Sequence of chain 21.C:
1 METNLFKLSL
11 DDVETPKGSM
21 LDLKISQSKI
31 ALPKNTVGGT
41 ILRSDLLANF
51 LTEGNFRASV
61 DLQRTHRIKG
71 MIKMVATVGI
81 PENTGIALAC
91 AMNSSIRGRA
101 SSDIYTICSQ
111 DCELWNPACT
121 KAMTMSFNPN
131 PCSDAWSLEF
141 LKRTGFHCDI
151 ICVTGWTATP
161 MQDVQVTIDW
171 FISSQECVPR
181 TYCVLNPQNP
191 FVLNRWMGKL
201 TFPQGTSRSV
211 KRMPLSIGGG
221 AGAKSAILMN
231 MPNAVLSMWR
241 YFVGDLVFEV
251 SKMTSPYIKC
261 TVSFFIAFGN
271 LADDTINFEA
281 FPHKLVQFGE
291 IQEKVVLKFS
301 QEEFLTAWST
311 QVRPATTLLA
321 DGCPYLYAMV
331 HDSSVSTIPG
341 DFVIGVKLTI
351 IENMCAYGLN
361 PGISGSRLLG

Binding-site contacts:
Ligand atom OP2 contacts residue LYS7 of chain 21.C at 2.6 Å (salt-bridge).
Ligand atom OP1 contacts residue THR124 of chain 42.C at 4.0 Å.
Ligand atom O4' contacts residue PRO190 of chain 42.C at 3.2 Å.
Ligand atom OP1 contacts residue ASN4 of chain 21.C at 3.5 Å.
Ligand atom OP1 contacts residue THR3 of chain 21.C at 2.9 Å (h-bond).
Ligand atom O3' contacts residue GLU2 of chain 21.C at 3.6 Å.
Ligand atom O5' contacts residue LYS7 of chain 21.C at 3.4 Å (salt-bridge).
Ligand atom OP1 contacts residue SER126 of chain 42.C at 2.8 Å (h-bond).
Ligand atom O2' contacts residue ARG180 of chain 42.C at 3.9 Å.
Ligand atom N6 contacts residue ILE350 of chain 42.C at 4.0 Å.
Ligand atom N7 contacts residue ILE350 of chain 42.C at 3.8 Å.
Ligand atom OP1 contacts residue THR124 of chain 42.C at 3.8 Å.
Ligand atom P contacts residue THR3 of chain 21.C at 3.9 Å.
Ligand atom C4' contacts residue THR124 of chain 42.C at 3.6 Å.
Ligand atom C4' contacts residue MET1 of chain 21.C at 3.9 Å (hydrophobic).
Ligand atom C4' contacts residue GLU2 of chain 21.C at 3.5 Å.
Ligand atom O2' contacts residue MET125 of chain 42.C at 3.6 Å.
Ligand atom C5' contacts residue GLU2 of chain 21.C at 3.2 Å.
Ligand atom O2' contacts residue SER126 of chain 42.C at 3.6 Å (h-bond).
Ligand atom O4' contacts residue MET1 of chain 21.C at 3.7 Å.
Ligand atom O2' contacts residue MET1 of chain 21.C at 3.2 Å (h-bond).
Ligand atom C6 contacts residue ILE350 of chain 42.C at 3.8 Å (hydrophobic).
Ligand atom C4' contacts residue SER126 of chain 42.C at 3.4 Å.
Ligand atom P contacts residue LYS7 of chain 21.C at 3.2 Å.
Ligand atom C4 contacts residue VAL192 of chain 42.C at 3.9 Å (hydrophobic).
Ligand atom C2 contacts residue VAL192 of chain 42.C at 3.7 Å (hydrophobic).
Ligand atom N6 contacts residue THR349 of chain 42.C at 3.9 Å.
Ligand atom C1' contacts residue PRO190 of chain 42.C at 3.9 Å (hydrophobic).
Ligand atom C1' contacts residue ARG180 of chain 42.C at 3.7 Å.
Ligand atom O4' contacts residue ARG180 of chain 42.C at 4.0 Å.
Ligand atom N3 contacts residue ARG180 of chain 42.C at 4.0 Å.
Ligand atom C5' contacts residue SER126 of chain 42.C at 3.9 Å.
Ligand atom C2 contacts residue ARG180 of chain 42.C at 3.6 Å.
Ligand atom O3' contacts residue SER126 of chain 42.C at 3.3 Å.
Ligand atom N3 contacts residue VAL192 of chain 42.C at 3.4 Å.
Ligand atom C5 contacts residue ILE350 of chain 42.C at 3.6 Å (hydrophobic).
Ligand atom O3' contacts residue THR3 of chain 21.C at 3.8 Å.
Ligand atom P contacts residue SER126 of chain 42.C at 3.7 Å.
Ligand atom OP1 contacts residue LYS7 of chain 21.C at 3.4 Å (salt-bridge).
Ligand atom C5' contacts residue THR124 of chain 42.C at 3.5 Å.

Sequence of chain 42.C:
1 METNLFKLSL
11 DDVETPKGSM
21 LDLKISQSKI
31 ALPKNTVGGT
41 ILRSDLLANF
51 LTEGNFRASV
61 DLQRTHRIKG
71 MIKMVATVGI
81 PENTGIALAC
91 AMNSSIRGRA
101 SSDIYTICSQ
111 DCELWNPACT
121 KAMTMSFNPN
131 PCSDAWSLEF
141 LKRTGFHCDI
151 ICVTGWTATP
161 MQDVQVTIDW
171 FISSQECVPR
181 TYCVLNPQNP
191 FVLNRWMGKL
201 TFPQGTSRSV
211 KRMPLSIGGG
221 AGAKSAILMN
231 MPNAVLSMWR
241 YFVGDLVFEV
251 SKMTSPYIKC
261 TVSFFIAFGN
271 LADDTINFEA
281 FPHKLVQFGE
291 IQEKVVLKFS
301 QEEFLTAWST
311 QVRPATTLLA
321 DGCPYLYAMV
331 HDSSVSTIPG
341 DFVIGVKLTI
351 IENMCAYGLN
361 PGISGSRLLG

The small molecule below binds the protein below.
Small molecule (SMILES): Nc1ccn([C@@H]2O[C@H](CO[P](=O)(O)O[C@H]3[C@@H](O)[C@H](n4ccc(=O)[nH]c4=O)O[C@@H]3CO[P](=O)(O)O[C@H]3[C@@H](O)[C@H](n4ccc(N)nc4=O)O[C@@H]3CO[P](=O)(O)O[C@H]3[C@@H](O)[C@H](n4ccc(=O)[nH]c4=O)O[C@@H]3CO[P](=O)(O)O[C@H]3[C@@H](O)[C@H](n4cnc5c(=O)nc(N)[nH]c54)O[C@@H]3CO[P](=O)(O)O[C@H]3[C@@H](O)[C@H](n4cnc5c(N)ncnc54)O[C@@H]3CO)[C@@H](O)[C@H]2O)c(=O)n1